Sequence of chain 1.A:
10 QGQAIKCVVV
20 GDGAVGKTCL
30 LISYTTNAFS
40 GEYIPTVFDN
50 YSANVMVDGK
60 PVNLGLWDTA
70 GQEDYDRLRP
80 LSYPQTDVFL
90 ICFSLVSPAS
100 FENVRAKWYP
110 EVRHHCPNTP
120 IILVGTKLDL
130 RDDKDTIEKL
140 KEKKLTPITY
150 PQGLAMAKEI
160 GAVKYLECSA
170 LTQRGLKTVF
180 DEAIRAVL

The protein below binds the small molecule below.
Small molecule (SMILES): Nc1nc2c(ncn2[C@@H]2O[C@H](CO[P](=O)(O)O[P](=O)(O)NP(=O)(O)O)[C@@H](O)[C@H]2O)c(=O)[nH]1

Binding-site contacts:
Ligand atom N3B contacts residue ALA23 of chain 1.A at 3.5 Å (h-bond).
Ligand atom O6 contacts residue ASP128 of chain 1.A at 3.4 Å (salt-bridge).
Ligand atom O1A contacts residue THR27 of chain 1.A at 3.4 Å (h-bond).
Ligand atom PG contacts residue MG1 of chain 1.C at 3.1 Å.
Ligand atom O1A contacts residue CYS28 of chain 1.A at 2.8 Å (h-bond).
Ligand atom O2G contacts residue MG1 of chain 1.C at 2.0 Å.
Ligand atom C6 contacts residue ASP128 of chain 1.A at 3.5 Å.
Ligand atom N2 contacts residue ASP128 of chain 1.A at 2.9 Å (salt-bridge).
Ligand atom N1 contacts residue ASP128 of chain 1.A at 2.7 Å (salt-bridge).
Ligand atom O6 contacts residue LEU170 of chain 1.A at 3.3 Å (h-bond).
Ligand atom O1B contacts residue VAL24 of chain 1.A at 3.1 Å (h-bond).
Ligand atom N2 contacts residue LEU129 of chain 1.A at 3.1 Å.
Ligand atom O2' contacts residue SER39 of chain 1.A at 2.6 Å (h-bond).
Ligand atom N3B contacts residue MG1 of chain 1.C at 3.2 Å.
Ligand atom O2B contacts residue LYS26 of chain 1.A at 3.3 Å (salt-bridge).
Ligand atom O2' contacts residue PHE38 of chain 1.A at 3.3 Å.
Ligand atom O4' contacts residue LYS126 of chain 1.A at 3.2 Å.
Ligand atom O2B contacts residue THR27 of chain 1.A at 2.7 Å (h-bond).
Ligand atom O6 contacts residue SER168 of chain 1.A at 3.3 Å (h-bond).
Ligand atom O6 contacts residue ALA169 of chain 1.A at 2.8 Å (h-bond).
Ligand atom O1G contacts residue GLY70 of chain 1.A at 2.9 Å (h-bond).
Ligand atom PB contacts residue MG1 of chain 1.C at 3.4 Å.
Ligand atom O3A contacts residue ALA23 of chain 1.A at 3.5 Å.
Ligand atom O1B contacts residue GLY25 of chain 1.A at 3.2 Å (h-bond).
Ligand atom O3A contacts residue GLY25 of chain 1.A at 3.1 Å (h-bond).
Ligand atom O1B contacts residue ALA23 of chain 1.A at 3.3 Å (h-bond).
Ligand atom O2G contacts residue THR45 of chain 1.A at 2.7 Å (h-bond).
Ligand atom O1G contacts residue LYS26 of chain 1.A at 2.7 Å (salt-bridge).
Ligand atom O2B contacts residue MG1 of chain 1.C at 2.4 Å.
Ligand atom N3B contacts residue TYR42 of chain 1.A at 3.4 Å.
Ligand atom O2' contacts residue GLY40 of chain 1.A at 3.3 Å (h-bond).
Ligand atom O3' contacts residue GLY40 of chain 1.A at 2.8 Å (h-bond).
Ligand atom O1B contacts residue ASP21 of chain 1.A at 3.5 Å (salt-bridge).
Ligand atom O3G contacts residue TYR42 of chain 1.A at 2.6 Å (h-bond).
Ligand atom C8 contacts residue CYS28 of chain 1.A at 3.5 Å (hydrophobic).
Ligand atom O1B contacts residue LYS26 of chain 1.A at 2.9 Å (salt-bridge).
Ligand atom O2A contacts residue TYR42 of chain 1.A at 3.2 Å.
Ligand atom C5' contacts residue ALA23 of chain 1.A at 3.4 Å (hydrophobic).
Ligand atom O1A contacts residue GLY25 of chain 1.A at 3.3 Å.
Ligand atom C4 contacts residue PHE38 of chain 1.A at 3.5 Å (hydrophobic).